Sequence of chain 1.B:
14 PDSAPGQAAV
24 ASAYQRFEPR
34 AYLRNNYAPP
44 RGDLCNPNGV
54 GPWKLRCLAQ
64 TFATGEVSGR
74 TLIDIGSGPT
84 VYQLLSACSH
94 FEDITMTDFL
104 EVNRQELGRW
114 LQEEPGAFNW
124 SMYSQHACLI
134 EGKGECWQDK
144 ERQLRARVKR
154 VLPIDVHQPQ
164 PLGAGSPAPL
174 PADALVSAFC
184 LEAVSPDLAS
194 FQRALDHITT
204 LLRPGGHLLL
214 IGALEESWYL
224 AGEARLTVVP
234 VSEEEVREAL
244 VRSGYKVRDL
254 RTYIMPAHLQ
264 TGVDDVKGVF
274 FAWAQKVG

A small-molecule ligand and the protein it binds are described below.
Small molecule (SMILES): Nc1nccc2ccccc12

Binding-site contacts:
Ligand atom N3 contacts residue GLU219 of chain 1.B at 3.7 Å.
Ligand atom C8 contacts residue LYS57 of chain 1.B at 4.1 Å.
Ligand atom C7 contacts residue MET258 of chain 1.B at 3.7 Å (hydrophobic).
Ligand atom C6 contacts residue PHE182 of chain 1.B at 3.8 Å (hydrophobic).
Ligand atom C10 contacts residue TYR40 of chain 1.B at 3.7 Å (hydrophobic).
Ligand atom C7 contacts residue ARG44 of chain 1.B at 3.5 Å.
Ligand atom C9 contacts residue PHE182 of chain 1.B at 3.9 Å (hydrophobic).
Ligand atom C5 contacts residue ASP267 of chain 1.B at 3.4 Å.
Ligand atom C7 contacts residue PHE182 of chain 1.B at 4.3 Å (hydrophobic).
Ligand atom N1 contacts residue TYR35 of chain 1.B at 2.6 Å (h-bond).
Ligand atom N3 contacts residue PHE182 of chain 1.B at 3.9 Å.
Ligand atom C10 contacts residue LYS57 of chain 1.B at 3.7 Å.
Ligand atom C4 contacts residue ALA216 of chain 1.B at 4.0 Å (hydrophobic).
Ligand atom C11 contacts residue PHE182 of chain 1.B at 3.6 Å (hydrophobic).
Ligand atom C11 contacts residue ASN39 of chain 1.B at 3.5 Å.
Ligand atom C4 contacts residue GLU219 of chain 1.B at 2.7 Å.
Ligand atom N3 contacts residue ASN39 of chain 1.B at 4.2 Å.
Ligand atom N3 contacts residue ASP267 of chain 1.B at 4.2 Å.
Ligand atom C8 contacts residue ARG44 of chain 1.B at 4.3 Å.
Ligand atom N1 contacts residue ASN39 of chain 1.B at 4.1 Å.
Ligand atom C5 contacts residue PHE182 of chain 1.B at 4.2 Å (hydrophobic).
Ligand atom C2 contacts residue ASN39 of chain 1.B at 3.7 Å.
Ligand atom C7 contacts residue VAL272 of chain 1.B at 4.3 Å (hydrophobic).
Ligand atom C2 contacts residue PHE182 of chain 1.B at 3.6 Å (hydrophobic).
Ligand atom C9 contacts residue TYR40 of chain 1.B at 4.1 Å (hydrophobic).
Ligand atom C8 contacts residue VAL53 of chain 1.B at 3.9 Å (hydrophobic).
Ligand atom C4 contacts residue VAL269 of chain 1.B at 4.2 Å (hydrophobic).
Ligand atom C5 contacts residue VAL269 of chain 1.B at 3.8 Å (hydrophobic).
Ligand atom C5 contacts residue GLU219 of chain 1.B at 3.6 Å.
Ligand atom C2 contacts residue TYR35 of chain 1.B at 4.0 Å (hydrophobic).
Ligand atom C6 contacts residue ARG44 of chain 1.B at 3.6 Å.
Ligand atom C10 contacts residue PHE182 of chain 1.B at 3.6 Å (hydrophobic).
Ligand atom C6 contacts residue ASP267 of chain 1.B at 4.2 Å.
Ligand atom C9 contacts residue LYS57 of chain 1.B at 3.1 Å.
Ligand atom C5 contacts residue ARG44 of chain 1.B at 3.7 Å.
Ligand atom C6 contacts residue ASN39 of chain 1.B at 3.9 Å.
Ligand atom C8 contacts residue PHE182 of chain 1.B at 4.2 Å (hydrophobic).
Ligand atom N1 contacts residue PHE182 of chain 1.B at 3.5 Å.
Ligand atom C10 contacts residue ASN39 of chain 1.B at 3.7 Å.
Ligand atom C4 contacts residue ASP267 of chain 1.B at 3.4 Å.